Sequence of chain 1.B:
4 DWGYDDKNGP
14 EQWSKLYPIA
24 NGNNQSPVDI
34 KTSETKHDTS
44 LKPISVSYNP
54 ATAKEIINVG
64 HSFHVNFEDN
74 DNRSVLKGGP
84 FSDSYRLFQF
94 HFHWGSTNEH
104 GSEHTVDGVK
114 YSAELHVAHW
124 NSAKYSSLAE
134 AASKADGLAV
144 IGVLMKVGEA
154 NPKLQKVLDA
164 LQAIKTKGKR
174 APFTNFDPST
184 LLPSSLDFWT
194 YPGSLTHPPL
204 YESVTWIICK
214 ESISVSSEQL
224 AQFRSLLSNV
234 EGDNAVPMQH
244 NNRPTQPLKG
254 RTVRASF

A small-molecule ligand and the protein it binds are described below.
Small molecule (SMILES): NS(=O)(=O)c1ccc(C(=O)NCCN2CC(=O)O[Cu]OC(=O)C2)cc1

Binding-site contacts:
Ligand atom C15 contacts residue HIS200 of chain 1.B at 4.0 Å.
Ligand atom C5 contacts residue LEU198 of chain 1.B at 3.7 Å (hydrophobic).
Ligand atom OXB contacts residue HIS200 of chain 1.B at 3.5 Å (h-bond).
Ligand atom OXC contacts residue PRO201 of chain 1.B at 2.7 Å (h-bond).
Ligand atom OXC contacts residue HIS200 of chain 1.B at 2.9 Å (h-bond).
Ligand atom CU contacts residue PRO201 of chain 1.B at 4.0 Å.
Ligand atom C3 contacts residue LEU198 of chain 1.B at 3.6 Å (hydrophobic).
Ligand atom N8 contacts residue PRO202 of chain 1.B at 3.7 Å.
Ligand atom O1 contacts residue LEU198 of chain 1.B at 3.3 Å.
Ligand atom C1 contacts residue LEU198 of chain 1.B at 3.9 Å (hydrophobic).
Ligand atom O1 contacts residue THR199 of chain 1.B at 3.0 Å (h-bond).
Ligand atom C2 contacts residue HIS200 of chain 1.B at 3.5 Å.
Ligand atom C9 contacts residue PRO201 of chain 1.B at 3.6 Å (hydrophobic).
Ligand atom N8 contacts residue HIS200 of chain 1.B at 3.8 Å.
Ligand atom S contacts residue ZN1 of chain 1.G at 3.1 Å.
Ligand atom OXA contacts residue HIS67 of chain 1.B at 3.6 Å.
Ligand atom S contacts residue THR199 of chain 1.B at 3.9 Å.
Ligand atom C2 contacts residue LEU198 of chain 1.B at 3.8 Å (hydrophobic).
Ligand atom S contacts residue HIS94 of chain 1.B at 4.0 Å.
Ligand atom C6 contacts residue LEU198 of chain 1.B at 3.8 Å (hydrophobic).
Ligand atom O2 contacts residue ZN1 of chain 1.G at 3.0 Å.
Ligand atom C15 contacts residue PRO201 of chain 1.B at 3.6 Å (hydrophobic).
Ligand atom OXD contacts residue PRO201 of chain 1.B at 3.9 Å.
Ligand atom O1 contacts residue TRP209 of chain 1.B at 3.7 Å.
Ligand atom C9 contacts residue PRO202 of chain 1.B at 3.2 Å (hydrophobic).
Ligand atom N1 contacts residue HIS94 of chain 1.B at 3.5 Å (h-bond).
Ligand atom C3 contacts residue HIS200 of chain 1.B at 3.7 Å.
Ligand atom C13 contacts residue HIS67 of chain 1.B at 3.8 Å.
Ligand atom O2 contacts residue HIS94 of chain 1.B at 3.3 Å.
Ligand atom O2 contacts residue HIS119 of chain 1.B at 3.7 Å.
Ligand atom N1 contacts residue THR199 of chain 1.B at 2.8 Å (h-bond).
Ligand atom N1 contacts residue HIS96 of chain 1.B at 3.4 Å (h-bond).
Ligand atom N8 contacts residue PRO201 of chain 1.B at 3.4 Å (h-bond).
Ligand atom OXA contacts residue GLN92 of chain 1.B at 3.8 Å.
Ligand atom N1 contacts residue ZN1 of chain 1.G at 2.1 Å.
Ligand atom N1 contacts residue HIS119 of chain 1.B at 3.7 Å.
Ligand atom C4 contacts residue LEU198 of chain 1.B at 3.7 Å (hydrophobic).
Ligand atom C3 contacts residue THR199 of chain 1.B at 3.9 Å.
Ligand atom OXB contacts residue HIS67 of chain 1.B at 3.6 Å.
Ligand atom CU contacts residue HIS200 of chain 1.B at 2.3 Å.